A protein and the small-molecule ligand that binds it are described below.
Small molecule (SMILES): O=C1CO[C@H](CO)[C@@H](O)[C@@H]1O

Sequence of chain 1.E:
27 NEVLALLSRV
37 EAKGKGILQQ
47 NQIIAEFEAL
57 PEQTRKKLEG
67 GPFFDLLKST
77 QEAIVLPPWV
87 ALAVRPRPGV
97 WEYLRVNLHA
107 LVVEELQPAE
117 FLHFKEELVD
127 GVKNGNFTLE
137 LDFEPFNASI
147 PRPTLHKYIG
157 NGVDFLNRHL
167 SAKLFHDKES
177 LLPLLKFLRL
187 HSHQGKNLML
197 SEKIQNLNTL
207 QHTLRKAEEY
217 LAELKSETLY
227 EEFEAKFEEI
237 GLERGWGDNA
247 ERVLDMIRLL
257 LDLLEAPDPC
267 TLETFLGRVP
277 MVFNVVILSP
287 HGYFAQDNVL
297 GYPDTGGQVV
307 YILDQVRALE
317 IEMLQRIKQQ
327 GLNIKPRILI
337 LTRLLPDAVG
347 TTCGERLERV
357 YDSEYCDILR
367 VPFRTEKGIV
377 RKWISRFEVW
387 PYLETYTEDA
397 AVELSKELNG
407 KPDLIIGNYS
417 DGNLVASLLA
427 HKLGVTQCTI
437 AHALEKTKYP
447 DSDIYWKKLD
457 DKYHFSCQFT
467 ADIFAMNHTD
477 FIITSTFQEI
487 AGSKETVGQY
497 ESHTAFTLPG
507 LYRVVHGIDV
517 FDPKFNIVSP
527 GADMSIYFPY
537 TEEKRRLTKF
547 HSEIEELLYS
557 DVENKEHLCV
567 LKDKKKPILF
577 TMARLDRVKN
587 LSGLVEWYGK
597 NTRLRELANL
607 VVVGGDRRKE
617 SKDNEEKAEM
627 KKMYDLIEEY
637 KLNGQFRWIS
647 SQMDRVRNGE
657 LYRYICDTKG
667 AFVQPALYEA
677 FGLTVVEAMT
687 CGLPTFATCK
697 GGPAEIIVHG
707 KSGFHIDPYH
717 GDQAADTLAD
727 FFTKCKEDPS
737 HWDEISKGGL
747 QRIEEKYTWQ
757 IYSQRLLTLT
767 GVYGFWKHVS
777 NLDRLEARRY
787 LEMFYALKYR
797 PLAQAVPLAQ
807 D

Binding-site contacts:
Ligand atom C2 contacts residue LCN1 of chain 1.PA at 0.5 Å.
Ligand atom O2 contacts residue HIS438 of chain 1.E at 3.6 Å (h-bond).
Ligand atom O4 contacts residue LCN1 of chain 1.PA at 0.7 Å.
Ligand atom C4 contacts residue UDP1 of chain 1.OA at 3.7 Å.
Ligand atom C1 contacts residue LCN1 of chain 1.PA at 0.6 Å.
Ligand atom O6 contacts residue HIS438 of chain 1.E at 3.8 Å.
Ligand atom C6 contacts residue LCN1 of chain 1.PA at 1.0 Å.
Ligand atom C4 contacts residue LCN1 of chain 1.PA at 0.7 Å.
Ligand atom C3 contacts residue HIS438 of chain 1.E at 3.6 Å.
Ligand atom O3 contacts residue GLY678 of chain 1.E at 3.7 Å.
Ligand atom O3 contacts residue GLU675 of chain 1.E at 3.1 Å (salt-bridge).
Ligand atom C2 contacts residue HIS438 of chain 1.E at 3.2 Å.
Ligand atom C3 contacts residue GLU675 of chain 1.E at 3.6 Å.
Ligand atom O2 contacts residue ALA439 of chain 1.E at 3.8 Å.
Ligand atom O6 contacts residue LCN1 of chain 1.PA at 0.4 Å.
Ligand atom O6 contacts residue TYR307 of chain 1.E at 3.8 Å.
Ligand atom O6 contacts residue LEU679 of chain 1.E at 3.8 Å.
Ligand atom O3 contacts residue LCN1 of chain 1.PA at 0.4 Å (h-bond).
Ligand atom O3 contacts residue PHE677 of chain 1.E at 3.0 Å (h-bond).
Ligand atom C3 contacts residue LCN1 of chain 1.PA at 0.4 Å.
Ligand atom C5 contacts residue LCN1 of chain 1.PA at 0.7 Å.
Ligand atom C4 contacts residue PHE677 of chain 1.E at 3.9 Å (hydrophobic).
Ligand atom O3 contacts residue HIS438 of chain 1.E at 3.7 Å.
Ligand atom O5 contacts residue UDP1 of chain 1.OA at 3.8 Å.
Ligand atom C3 contacts residue UDP1 of chain 1.OA at 3.3 Å.
Ligand atom C5 contacts residue HIS438 of chain 1.E at 3.5 Å.
Ligand atom O5 contacts residue HIS438 of chain 1.E at 2.9 Å (h-bond).
Ligand atom O2 contacts residue UDP1 of chain 1.OA at 2.9 Å (h-bond).
Ligand atom O5 contacts residue LCN1 of chain 1.PA at 0.9 Å (h-bond).
Ligand atom C1 contacts residue HIS438 of chain 1.E at 3.3 Å.
Ligand atom O4 contacts residue GLY678 of chain 1.E at 3.5 Å (h-bond).
Ligand atom O3 contacts residue ALA676 of chain 1.E at 3.2 Å.
Ligand atom C4 contacts residue HIS438 of chain 1.E at 3.3 Å.
Ligand atom O4 contacts residue UDP1 of chain 1.OA at 2.9 Å (h-bond).
Ligand atom O2 contacts residue LCN1 of chain 1.PA at 0.3 Å (h-bond).
Ligand atom C1 contacts residue UDP1 of chain 1.OA at 3.1 Å.
Ligand atom O4 contacts residue PHE677 of chain 1.E at 3.2 Å.
Ligand atom C2 contacts residue UDP1 of chain 1.OA at 3.0 Å.
Ligand atom C6 contacts residue HIS438 of chain 1.E at 3.0 Å.
Ligand atom C5 contacts residue UDP1 of chain 1.OA at 3.5 Å.